Binding-site contacts:
Ligand atom C4 contacts residue ASN294 of chain 2.A at 4.2 Å.
Ligand atom C5 contacts residue SER41 of chain 2.A at 3.9 Å.
Ligand atom O5 contacts residue SER41 of chain 2.A at 3.8 Å.
Ligand atom C2 contacts residue ASN294 of chain 2.A at 2.4 Å.
Ligand atom O5 contacts residue GLY310 of chain 2.A at 3.2 Å.
Ligand atom C1 contacts residue GLY310 of chain 2.A at 4.0 Å.
Ligand atom C6 contacts residue GLY310 of chain 2.A at 3.7 Å.
Ligand atom C8 contacts residue ASN294 of chain 2.A at 3.7 Å.
Ligand atom C3 contacts residue ASN294 of chain 2.A at 3.8 Å.
Ligand atom C5 contacts residue ASN294 of chain 2.A at 3.7 Å.
Ligand atom O7 contacts residue ILE295 of chain 2.A at 4.5 Å.
Ligand atom O6 contacts residue SER41 of chain 2.A at 3.4 Å (h-bond).
Ligand atom C1 contacts residue ASN294 of chain 2.A at 1.4 Å.
Ligand atom O5 contacts residue ASN294 of chain 2.A at 2.4 Å (h-bond).
Ligand atom O6 contacts residue GLY310 of chain 2.A at 2.7 Å (h-bond).
Ligand atom C7 contacts residue ASN294 of chain 2.A at 3.5 Å.
Ligand atom C1 contacts residue SER41 of chain 2.A at 3.9 Å.
Ligand atom O7 contacts residue ASN294 of chain 2.A at 3.3 Å (h-bond).
Ligand atom C5 contacts residue GLY310 of chain 2.A at 4.3 Å.
Ligand atom C6 contacts residue SER41 of chain 2.A at 4.4 Å.
Ligand atom N2 contacts residue ASN294 of chain 2.A at 2.9 Å (h-bond).

Sequence of chain 2.A:
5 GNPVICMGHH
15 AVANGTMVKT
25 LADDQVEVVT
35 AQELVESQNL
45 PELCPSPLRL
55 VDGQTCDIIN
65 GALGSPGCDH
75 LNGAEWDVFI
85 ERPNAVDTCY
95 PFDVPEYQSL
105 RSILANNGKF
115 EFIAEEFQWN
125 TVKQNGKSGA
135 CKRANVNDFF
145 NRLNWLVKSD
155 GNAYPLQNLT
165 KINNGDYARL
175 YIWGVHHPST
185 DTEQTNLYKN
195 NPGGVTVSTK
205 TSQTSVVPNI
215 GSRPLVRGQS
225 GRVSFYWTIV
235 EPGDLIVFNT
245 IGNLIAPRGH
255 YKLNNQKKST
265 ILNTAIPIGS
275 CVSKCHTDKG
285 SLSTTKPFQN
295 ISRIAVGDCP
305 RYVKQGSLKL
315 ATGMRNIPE

A protein and the small-molecule ligand that binds it are described below.
Small molecule (SMILES): CC(=O)N[C@@H]1[C@@H](O)[C@H](O)[C@@H](CO)O[C@H]1O